This small molecule binds to this protein.
Small molecule (SMILES): O=C(COc1ccccc1)N[C@@H](Cc1cn(CCNC(=O)c2ccc(S[C@@H]3O[C@H](CO)[C@H](O)[C@H](O)[C@H]3O)cc2)nn1)C(=O)NCCO

Binding-site contacts:
Ligand atom C3 contacts residue THR104 of chain 1.B at 4.0 Å.
Ligand atom S1 contacts residue HIS50 of chain 1.B at 4.2 Å.
Ligand atom C11 contacts residue HIS50 of chain 1.B at 4.0 Å.
Ligand atom O4 contacts residue TYR36 of chain 1.B at 3.0 Å (h-bond).
Ligand atom O4 contacts residue THR104 of chain 1.B at 3.3 Å (h-bond).
Ligand atom C7 contacts residue HIS50 of chain 1.B at 3.4 Å.
Ligand atom C8 contacts residue HIS50 of chain 1.B at 3.4 Å.
Ligand atom C6 contacts residue HIS50 of chain 1.B at 3.5 Å.
Ligand atom C6 contacts residue CYS62 of chain 1.B at 4.0 Å (hydrophobic).
Ligand atom O13 contacts residue GLN53 of chain 1.B at 3.9 Å.
Ligand atom C3 contacts residue CA1 of chain 1.H at 3.4 Å.
Ligand atom S1 contacts residue TYR36 of chain 1.B at 4.0 Å.
Ligand atom C3 contacts residue TYR36 of chain 1.B at 3.9 Å (hydrophobic).
Ligand atom C5 contacts residue ASP100 of chain 1.B at 4.0 Å.
Ligand atom C2 contacts residue CA1 of chain 1.H at 4.0 Å.
Ligand atom O4 contacts residue CA1 of chain 1.H at 2.5 Å.
Ligand atom C10 contacts residue HIS50 of chain 1.B at 3.9 Å.
Ligand atom O3 contacts residue THR104 of chain 1.B at 3.3 Å (h-bond).
Ligand atom O2 contacts residue TYR36 of chain 1.B at 4.2 Å.
Ligand atom O4 contacts residue ASP100 of chain 1.B at 2.6 Å (salt-bridge).
Ligand atom O6 contacts residue VAL101 of chain 1.B at 4.0 Å.
Ligand atom C2 contacts residue TYR36 of chain 1.B at 3.6 Å (hydrophobic).
Ligand atom O5 contacts residue HIS50 of chain 1.B at 3.5 Å (h-bond).
Ligand atom C2 contacts residue ASN107 of chain 1.B at 3.8 Å.
Ligand atom C6 contacts residue ASP100 of chain 1.B at 3.4 Å.
Ligand atom O3 contacts residue CA1 of chain 1.H at 2.4 Å.
Ligand atom O6 contacts residue HIS50 of chain 1.B at 2.8 Å (h-bond).
Ligand atom O5 contacts residue TYR36 of chain 1.B at 3.6 Å.
Ligand atom O3 contacts residue ASN107 of chain 1.B at 3.0 Å (h-bond).
Ligand atom C4 contacts residue THR104 of chain 1.B at 3.3 Å.
Ligand atom C9 contacts residue GLN53 of chain 1.B at 3.8 Å.
Ligand atom C3 contacts residue ASN107 of chain 1.B at 4.0 Å.
Ligand atom C9 contacts residue HIS50 of chain 1.B at 3.6 Å.
Ligand atom C4 contacts residue ASP100 of chain 1.B at 3.5 Å.
Ligand atom C4 contacts residue CA1 of chain 1.H at 3.4 Å.
Ligand atom O3 contacts residue TYR36 of chain 1.B at 3.4 Å (h-bond).
Ligand atom C6 contacts residue VAL101 of chain 1.B at 3.9 Å (hydrophobic).
Ligand atom O2 contacts residue ASN107 of chain 1.B at 3.1 Å (h-bond).
Ligand atom C4 contacts residue TYR36 of chain 1.B at 4.1 Å (hydrophobic).
Ligand atom C12 contacts residue HIS50 of chain 1.B at 3.7 Å.

Sequence of chain 1.B:
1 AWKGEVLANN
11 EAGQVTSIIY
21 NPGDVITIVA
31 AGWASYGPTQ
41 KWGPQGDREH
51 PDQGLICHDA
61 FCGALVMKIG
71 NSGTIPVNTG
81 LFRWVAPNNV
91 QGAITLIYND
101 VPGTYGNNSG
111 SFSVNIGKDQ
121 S